Sequence of chain 1.D:
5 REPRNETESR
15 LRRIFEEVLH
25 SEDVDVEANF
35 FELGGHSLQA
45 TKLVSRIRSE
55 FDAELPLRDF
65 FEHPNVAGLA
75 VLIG

Sequence of chain 1.C:
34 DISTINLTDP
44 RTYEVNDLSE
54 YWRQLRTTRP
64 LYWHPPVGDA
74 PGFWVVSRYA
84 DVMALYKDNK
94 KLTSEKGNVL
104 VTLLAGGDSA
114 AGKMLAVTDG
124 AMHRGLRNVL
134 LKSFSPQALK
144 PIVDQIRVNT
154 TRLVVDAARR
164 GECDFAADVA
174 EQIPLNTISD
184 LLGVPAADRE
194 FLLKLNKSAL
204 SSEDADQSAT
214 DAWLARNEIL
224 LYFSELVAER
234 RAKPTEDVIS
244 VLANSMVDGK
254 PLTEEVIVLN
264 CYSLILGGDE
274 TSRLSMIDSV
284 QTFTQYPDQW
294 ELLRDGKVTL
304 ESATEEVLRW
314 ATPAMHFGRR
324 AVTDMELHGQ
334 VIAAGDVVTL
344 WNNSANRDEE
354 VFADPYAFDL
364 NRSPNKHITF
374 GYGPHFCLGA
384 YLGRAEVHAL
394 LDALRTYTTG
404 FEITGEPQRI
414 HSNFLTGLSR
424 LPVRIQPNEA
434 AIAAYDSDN

A protein and the small-molecule ligand that binds it are described below.
Small molecule (SMILES): CC(C)(COP(=O)(O)O)[C@@H](O)C(=O)NCCC(=O)NCCSC(=O)c1c[nH]cn1

Binding-site contacts:
Ligand atom C21 contacts residue SER112 of chain 1.C at 3.6 Å.
Ligand atom C19 contacts residue SER41 of chain 1.D at 3.2 Å.
Ligand atom C21 contacts residue ALA113 of chain 1.C at 3.8 Å (hydrophobic).
Ligand atom N4 contacts residue GLY270 of chain 1.C at 3.2 Å.
Ligand atom N2 contacts residue THR105 of chain 1.C at 3.8 Å.
Ligand atom C11 contacts residue LEU203 of chain 1.C at 3.4 Å (hydrophobic).
Ligand atom C12 contacts residue LEU203 of chain 1.C at 3.9 Å (hydrophobic).
Ligand atom C13 contacts residue LEU203 of chain 1.C at 3.8 Å (hydrophobic).
Ligand atom C12 contacts residue LEU269 of chain 1.C at 3.9 Å (hydrophobic).
Ligand atom C2 contacts residue THR274 of chain 1.C at 3.2 Å.
Ligand atom C21 contacts residue LEU262 of chain 1.C at 3.8 Å (hydrophobic).
Ligand atom C21 contacts residue LEU42 of chain 1.D at 3.8 Å (hydrophobic).
Ligand atom N3 contacts residue HEM1 of chain 1.I at 2.0 Å.
Ligand atom O3 contacts residue ARG219 of chain 1.C at 3.4 Å (salt-bridge).
Ligand atom N1 contacts residue LEU269 of chain 1.C at 3.5 Å.
Ligand atom O1P contacts residue HIS40 of chain 1.D at 3.5 Å.
Ligand atom C4 contacts residue HEM1 of chain 1.I at 2.9 Å.
Ligand atom O6 contacts residue PHE320 of chain 1.C at 3.6 Å.
Ligand atom P contacts residue SER112 of chain 1.C at 3.5 Å.
Ligand atom C15 contacts residue THR105 of chain 1.C at 3.6 Å.
Ligand atom P contacts residue SER41 of chain 1.D at 1.6 Å.
Ligand atom O2P contacts residue SER41 of chain 1.D at 2.6 Å (h-bond).
Ligand atom C13 contacts residue TYR265 of chain 1.C at 3.8 Å (hydrophobic).
Ligand atom O2P contacts residue SER112 of chain 1.C at 3.2 Å (h-bond).
Ligand atom C14 contacts residue LEU203 of chain 1.C at 3.5 Å (hydrophobic).
Ligand atom C2 contacts residue GLY270 of chain 1.C at 3.1 Å.
Ligand atom O1P contacts residue SER41 of chain 1.D at 2.7 Å (h-bond).
Ligand atom C2 contacts residue HEM1 of chain 1.I at 3.0 Å.
Ligand atom N2 contacts residue ASP111 of chain 1.C at 3.5 Å (salt-bridge).
Ligand atom O3P contacts residue TRP216 of chain 1.C at 3.2 Å (h-bond).
Ligand atom O1P contacts residue SER112 of chain 1.C at 2.7 Å (h-bond).
Ligand atom C14 contacts residue TYR265 of chain 1.C at 3.3 Å (hydrophobic).
Ligand atom O4 contacts residue ASP111 of chain 1.C at 2.6 Å (salt-bridge).
Ligand atom O4 contacts residue MET117 of chain 1.C at 3.6 Å.
Ligand atom C17 contacts residue ASP111 of chain 1.C at 3.4 Å.
Ligand atom C20 contacts residue TYR265 of chain 1.C at 3.5 Å (hydrophobic).
Ligand atom N1 contacts residue TYR265 of chain 1.C at 3.5 Å (h-bond).
Ligand atom O3P contacts residue SER41 of chain 1.D at 2.6 Å (h-bond).
Ligand atom N1 contacts residue LEU203 of chain 1.C at 3.3 Å.
Ligand atom O4 contacts residue ALA113 of chain 1.C at 3.8 Å.